A protein and the small-molecule ligand that binds it are described below.
Small molecule (SMILES): CC(=O)N[C@@H]1[C@@H](O)[C@H](O)[C@@H](CO)O[C@H]1O

Sequence of chain 59.D:
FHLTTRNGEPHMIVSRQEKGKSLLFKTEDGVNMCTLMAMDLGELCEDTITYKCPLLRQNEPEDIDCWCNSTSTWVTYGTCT

Binding-site contacts:
Ligand atom O4 contacts residue VAL31 of chain 59.D at 3.3 Å.
Ligand atom C5 contacts residue ASN69 of chain 59.D at 3.7 Å.
Ligand atom C8 contacts residue ASN69 of chain 59.D at 3.4 Å.
Ligand atom O1 contacts residue SER70 of chain 59.D at 4.2 Å.
Ligand atom C6 contacts residue ASN69 of chain 59.D at 4.4 Å.
Ligand atom O1 contacts residue VAL31 of chain 59.D at 3.4 Å (h-bond).
Ligand atom C3 contacts residue VAL31 of chain 59.D at 3.0 Å (hydrophobic).
Ligand atom C6 contacts residue MET33 of chain 59.D at 3.5 Å (hydrophobic).
Ligand atom O3 contacts residue VAL31 of chain 59.D at 3.6 Å.
Ligand atom N2 contacts residue ASN69 of chain 59.D at 4.3 Å.
Ligand atom O4 contacts residue NAG1 of chain 59.X at 3.0 Å.
Ligand atom C4 contacts residue NAG1 of chain 59.X at 3.2 Å.
Ligand atom O5 contacts residue MET33 of chain 59.D at 4.2 Å.
Ligand atom C1 contacts residue ASN69 of chain 59.D at 2.7 Å.
Ligand atom N2 contacts residue VAL31 of chain 59.D at 4.0 Å.
Ligand atom C6 contacts residue NAG1 of chain 59.X at 4.3 Å.
Ligand atom C3 contacts residue NAG1 of chain 59.X at 3.7 Å.
Ligand atom C5 contacts residue NAG1 of chain 59.X at 4.4 Å.
Ligand atom O7 contacts residue ASN69 of chain 59.D at 3.8 Å.
Ligand atom C1 contacts residue VAL31 of chain 59.D at 4.3 Å (hydrophobic).
Ligand atom C5 contacts residue MET33 of chain 59.D at 3.7 Å (hydrophobic).
Ligand atom C6 contacts residue LEU24 of chain 59.D at 4.5 Å (hydrophobic).
Ligand atom C8 contacts residue SER70 of chain 59.D at 3.7 Å.
Ligand atom C7 contacts residue SER70 of chain 59.D at 4.4 Å.
Ligand atom O5 contacts residue ASN69 of chain 59.D at 2.8 Å (h-bond).
Ligand atom C7 contacts residue ASN69 of chain 59.D at 3.8 Å.
Ligand atom C2 contacts residue VAL31 of chain 59.D at 4.0 Å (hydrophobic).
Ligand atom C4 contacts residue VAL31 of chain 59.D at 3.8 Å (hydrophobic).
Ligand atom C2 contacts residue ASN69 of chain 59.D at 4.2 Å.
Ligand atom O6 contacts residue NAG1 of chain 59.X at 3.0 Å.
Ligand atom C8 contacts residue ARG57 of chain 59.D at 4.2 Å.
Ligand atom O1 contacts residue ASN69 of chain 59.D at 2.1 Å (h-bond).
Ligand atom C5 contacts residue VAL31 of chain 59.D at 4.2 Å (hydrophobic).
Ligand atom O1 contacts residue MET33 of chain 59.D at 3.9 Å.
Ligand atom O3 contacts residue NAG1 of chain 59.X at 2.6 Å (h-bond).